This small molecule binds to this protein.
Small molecule (SMILES): N/C(=C/C(=O)O)C(=O)O

Sequence of chain 1.A:
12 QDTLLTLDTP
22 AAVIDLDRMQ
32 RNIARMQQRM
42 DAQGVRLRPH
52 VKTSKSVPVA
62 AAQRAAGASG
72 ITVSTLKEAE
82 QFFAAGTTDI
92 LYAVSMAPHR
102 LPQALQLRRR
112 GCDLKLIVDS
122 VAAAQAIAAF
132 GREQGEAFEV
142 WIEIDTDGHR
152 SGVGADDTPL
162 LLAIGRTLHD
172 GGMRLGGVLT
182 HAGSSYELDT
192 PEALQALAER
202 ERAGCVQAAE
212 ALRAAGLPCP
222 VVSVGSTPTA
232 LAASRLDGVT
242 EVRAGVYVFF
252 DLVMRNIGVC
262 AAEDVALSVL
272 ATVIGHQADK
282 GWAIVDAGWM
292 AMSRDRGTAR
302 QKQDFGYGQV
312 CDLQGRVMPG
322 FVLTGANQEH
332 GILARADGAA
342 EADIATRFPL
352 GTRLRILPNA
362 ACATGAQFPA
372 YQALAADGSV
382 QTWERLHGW

Binding-site contacts:
Ligand atom C contacts residue ARG151 of chain 1.A at 3.6 Å.
Ligand atom C contacts residue LYS53 of chain 1.A at 4.0 Å.
Ligand atom O contacts residue TRP290 of chain 1.B at 4.1 Å.
Ligand atom CA contacts residue ARG151 of chain 1.A at 3.8 Å.
Ligand atom N contacts residue HIS182 of chain 1.A at 3.3 Å (h-bond).
Ligand atom OXT contacts residue LYS53 of chain 1.A at 4.0 Å.
Ligand atom CA contacts residue LYS53 of chain 1.A at 3.9 Å.
Ligand atom CB contacts residue LYS53 of chain 1.A at 4.5 Å.
Ligand atom CB contacts residue MG1 of chain 1.D at 3.5 Å.
Ligand atom C contacts residue ASN328 of chain 1.B at 3.8 Å.
Ligand atom C contacts residue PLP1 of chain 1.C at 3.6 Å.
Ligand atom OD1 contacts residue MG1 of chain 1.D at 4.2 Å.
Ligand atom CA contacts residue PLP1 of chain 1.C at 2.6 Å.
Ligand atom OD1 contacts residue ASN328 of chain 1.B at 4.2 Å.
Ligand atom OD2 contacts residue MG1 of chain 1.D at 2.1 Å.
Ligand atom O contacts residue GLN329 of chain 1.B at 3.0 Å (h-bond).
Ligand atom N contacts residue LYS53 of chain 1.A at 3.5 Å.
Ligand atom OD2 contacts residue TYR187 of chain 1.A at 3.3 Å.
Ligand atom CB contacts residue HIS182 of chain 1.A at 3.8 Å.
Ligand atom O contacts residue ASN328 of chain 1.B at 3.5 Å.
Ligand atom C contacts residue MG1 of chain 1.D at 4.3 Å.
Ligand atom CB contacts residue TYR187 of chain 1.A at 3.9 Å (hydrophobic).
Ligand atom O contacts residue MG1 of chain 1.D at 3.9 Å.
Ligand atom N contacts residue ARG151 of chain 1.A at 3.7 Å.
Ligand atom N contacts residue PLP1 of chain 1.C at 1.5 Å.
Ligand atom O contacts residue ARG151 of chain 1.A at 4.4 Å.
Ligand atom CG contacts residue TYR187 of chain 1.A at 3.6 Å (hydrophobic).
Ligand atom OXT contacts residue ASN328 of chain 1.B at 3.5 Å.
Ligand atom CA contacts residue HIS182 of chain 1.A at 3.8 Å.
Ligand atom OXT contacts residue ARG151 of chain 1.A at 2.9 Å (salt-bridge).
Ligand atom C contacts residue GLN329 of chain 1.B at 3.6 Å.
Ligand atom O contacts residue LYS53 of chain 1.A at 4.2 Å.
Ligand atom CB contacts residue PLP1 of chain 1.C at 3.2 Å.
Ligand atom CG contacts residue MG1 of chain 1.D at 3.0 Å.
Ligand atom OXT contacts residue GLN329 of chain 1.B at 3.3 Å (h-bond).
Ligand atom OD1 contacts residue TYR187 of chain 1.A at 4.0 Å.
Ligand atom CA contacts residue MG1 of chain 1.D at 4.0 Å.
Ligand atom OXT contacts residue PLP1 of chain 1.C at 3.8 Å.

Sequence of chain 1.B:
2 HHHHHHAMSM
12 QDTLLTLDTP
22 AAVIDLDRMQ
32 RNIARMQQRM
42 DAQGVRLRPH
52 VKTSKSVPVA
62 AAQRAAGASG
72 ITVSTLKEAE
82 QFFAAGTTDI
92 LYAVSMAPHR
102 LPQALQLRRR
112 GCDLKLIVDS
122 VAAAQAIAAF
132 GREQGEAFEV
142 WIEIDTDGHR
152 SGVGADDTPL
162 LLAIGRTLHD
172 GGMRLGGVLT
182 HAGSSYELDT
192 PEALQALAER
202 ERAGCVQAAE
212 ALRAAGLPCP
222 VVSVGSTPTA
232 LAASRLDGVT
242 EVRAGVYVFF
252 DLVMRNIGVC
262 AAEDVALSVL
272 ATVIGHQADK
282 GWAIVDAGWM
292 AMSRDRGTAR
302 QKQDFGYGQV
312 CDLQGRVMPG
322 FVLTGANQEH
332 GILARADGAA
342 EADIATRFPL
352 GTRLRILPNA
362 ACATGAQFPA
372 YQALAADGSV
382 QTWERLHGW